Binding-site contacts:
Ligand atom O10 contacts residue GLY47 of chain 1.K at 3.9 Å.
Ligand atom C2 contacts residue THR1 of chain 1.K at 4.3 Å.
Ligand atom O12 contacts residue THR21 of chain 1.K at 3.3 Å (h-bond).
Ligand atom C2 contacts residue THR21 of chain 1.K at 3.7 Å.
Ligand atom O12 contacts residue THR1 of chain 1.K at 4.1 Å.
Ligand atom C6 contacts residue THR1 of chain 1.K at 1.4 Å.
Ligand atom C13 contacts residue THR1 of chain 1.K at 3.7 Å.
Ligand atom O8 contacts residue THR1 of chain 1.K at 2.8 Å (h-bond).
Ligand atom C11 contacts residue THR1 of chain 1.K at 2.9 Å.
Ligand atom N4 contacts residue GLY47 of chain 1.K at 3.1 Å (h-bond).
Ligand atom C3 contacts residue GLY47 of chain 1.K at 3.9 Å.
Ligand atom C15 contacts residue LYS33 of chain 1.K at 4.0 Å.
Ligand atom N4 contacts residue THR1 of chain 1.K at 3.6 Å (h-bond).
Ligand atom C14 contacts residue LYS33 of chain 1.K at 3.9 Å.
Ligand atom O7 contacts residue ALA46 of chain 1.K at 3.7 Å.
Ligand atom C5 contacts residue THR1 of chain 1.K at 2.3 Å.
Ligand atom C6 contacts residue GLY47 of chain 1.K at 4.2 Å.
Ligand atom C11 contacts residue LYS33 of chain 1.K at 4.2 Å.
Ligand atom C13 contacts residue GLY47 of chain 1.K at 3.9 Å.
Ligand atom O12 contacts residue ALA20 of chain 1.K at 3.5 Å.
Ligand atom C1 contacts residue THR21 of chain 1.K at 4.0 Å.
Ligand atom O7 contacts residue THR1 of chain 1.K at 2.3 Å (h-bond).
Ligand atom C11 contacts residue ALA20 of chain 1.K at 4.2 Å (hydrophobic).
Ligand atom C15 contacts residue ARG19 of chain 1.K at 4.1 Å.
Ligand atom C15 contacts residue ALA20 of chain 1.K at 3.6 Å (hydrophobic).
Ligand atom O12 contacts residue ARG19 of chain 1.K at 4.1 Å.
Ligand atom C5 contacts residue GLY47 of chain 1.K at 4.3 Å.
Ligand atom C1 contacts residue THR1 of chain 1.K at 2.9 Å.
Ligand atom C13 contacts residue LYS33 of chain 1.K at 4.3 Å.
Ligand atom C14 contacts residue GLY47 of chain 1.K at 3.8 Å.
Ligand atom C6 contacts residue LYS33 of chain 1.K at 4.4 Å.
Ligand atom O8 contacts residue SER131 of chain 1.K at 3.7 Å.
Ligand atom O8 contacts residue TYR170 of chain 1.K at 4.4 Å.
Ligand atom C14 contacts residue THR1 of chain 1.K at 3.5 Å.
Ligand atom C15 contacts residue VAL31 of chain 1.K at 4.5 Å (hydrophobic).
Ligand atom C11 contacts residue ARG19 of chain 1.K at 3.8 Å.
Ligand atom C14 contacts residue MET45 of chain 1.K at 3.9 Å (hydrophobic).
Ligand atom C9 contacts residue THR21 of chain 1.K at 3.7 Å.
Ligand atom C15 contacts residue ALA49 of chain 1.K at 4.2 Å (hydrophobic).
Ligand atom O7 contacts residue GLY47 of chain 1.K at 3.1 Å (h-bond).

Sequence of chain 1.K:
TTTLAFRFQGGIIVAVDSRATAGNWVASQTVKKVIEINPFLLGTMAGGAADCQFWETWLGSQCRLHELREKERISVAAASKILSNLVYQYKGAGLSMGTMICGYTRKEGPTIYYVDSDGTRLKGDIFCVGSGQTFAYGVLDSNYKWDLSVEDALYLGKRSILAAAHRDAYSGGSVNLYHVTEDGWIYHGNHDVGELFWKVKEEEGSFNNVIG

The small molecule below binds the protein below.
Small molecule (SMILES): CC(C)[C@H](O)[C@@]1(C=O)NC(=O)[C@H](C)[C@@H]1O